Sequence of chain 10.C:
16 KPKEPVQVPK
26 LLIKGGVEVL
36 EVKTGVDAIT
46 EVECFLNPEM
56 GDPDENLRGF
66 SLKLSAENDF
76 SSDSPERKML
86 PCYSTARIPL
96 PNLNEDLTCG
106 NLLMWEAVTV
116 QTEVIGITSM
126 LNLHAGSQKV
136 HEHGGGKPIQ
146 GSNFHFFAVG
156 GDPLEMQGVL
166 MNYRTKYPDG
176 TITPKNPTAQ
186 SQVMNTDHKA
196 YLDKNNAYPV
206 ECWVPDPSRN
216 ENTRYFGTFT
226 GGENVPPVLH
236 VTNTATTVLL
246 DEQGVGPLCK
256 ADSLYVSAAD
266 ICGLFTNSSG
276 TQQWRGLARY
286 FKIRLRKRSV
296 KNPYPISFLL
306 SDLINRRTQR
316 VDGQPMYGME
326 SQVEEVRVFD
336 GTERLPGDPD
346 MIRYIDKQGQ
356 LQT

Binding-site contacts:
Ligand atom O9 contacts residue GLN278 of chain 10.C at 3.9 Å.
Ligand atom C6 contacts residue ASN272 of chain 10.C at 3.7 Å.
Ligand atom C10 contacts residue ASN272 of chain 10.C at 3.9 Å.
Ligand atom C7 contacts residue GLN278 of chain 10.C at 3.8 Å.
Ligand atom O1A contacts residue LYS68 of chain 10.C at 2.8 Å.
Ligand atom C10 contacts residue PHE75 of chain 10.D at 4.1 Å (hydrophobic).
Ligand atom O1B contacts residue SER274 of chain 10.C at 2.9 Å (h-bond).
Ligand atom C11 contacts residue PHE75 of chain 10.D at 3.3 Å (hydrophobic).
Ligand atom C11 contacts residue PHE65 of chain 10.C at 3.4 Å (hydrophobic).
Ligand atom C11 contacts residue SER274 of chain 10.C at 4.1 Å.
Ligand atom O8 contacts residue LYS68 of chain 10.C at 3.4 Å.
Ligand atom C11 contacts residue ASN272 of chain 10.C at 3.6 Å.
Ligand atom O10 contacts residue PHE75 of chain 10.D at 3.8 Å.
Ligand atom C10 contacts residue GLN278 of chain 10.C at 4.0 Å.
Ligand atom C1 contacts residue SER274 of chain 10.C at 4.1 Å.
Ligand atom C6 contacts residue LYS68 of chain 10.C at 4.2 Å.
Ligand atom O1B contacts residue THR276 of chain 10.C at 3.5 Å (h-bond).
Ligand atom O1A contacts residue ASN272 of chain 10.C at 3.6 Å (h-bond).
Ligand atom C11 contacts residue HIS138 of chain 10.B at 3.1 Å.
Ligand atom C9 contacts residue LYS68 of chain 10.C at 3.8 Å.
Ligand atom O9 contacts residue LYS68 of chain 10.C at 2.9 Å (salt-bridge).
Ligand atom O1B contacts residue LYS68 of chain 10.C at 3.9 Å.
Ligand atom C9 contacts residue LEU67 of chain 10.C at 4.1 Å (hydrophobic).
Ligand atom C11 contacts residue PHE270 of chain 10.C at 3.8 Å (hydrophobic).
Ligand atom C1 contacts residue ASN272 of chain 10.C at 4.1 Å.
Ligand atom N5 contacts residue GLN278 of chain 10.C at 3.7 Å.
Ligand atom C1 contacts residue THR276 of chain 10.C at 3.2 Å.
Ligand atom N5 contacts residue ASN272 of chain 10.C at 3.2 Å (h-bond).
Ligand atom C1 contacts residue LYS68 of chain 10.C at 3.6 Å.
Ligand atom O7 contacts residue LEU62 of chain 10.C at 4.0 Å.
Ligand atom C11 contacts residue GLN278 of chain 10.C at 3.5 Å.
Ligand atom O8 contacts residue THR276 of chain 10.C at 3.6 Å.
Ligand atom C11 contacts residue THR276 of chain 10.C at 3.3 Å.
Ligand atom O1A contacts residue THR276 of chain 10.C at 2.3 Å (h-bond).
Ligand atom O8 contacts residue GLN278 of chain 10.C at 3.4 Å (h-bond).
Ligand atom C8 contacts residue GLN278 of chain 10.C at 3.6 Å.
Ligand atom C5 contacts residue ASN272 of chain 10.C at 4.2 Å.
Ligand atom C9 contacts residue GLN278 of chain 10.C at 3.1 Å.
Ligand atom O9 contacts residue LEU67 of chain 10.C at 3.4 Å.
Ligand atom O8 contacts residue ASN272 of chain 10.C at 3.4 Å (h-bond).

Sequence of chain 10.B:
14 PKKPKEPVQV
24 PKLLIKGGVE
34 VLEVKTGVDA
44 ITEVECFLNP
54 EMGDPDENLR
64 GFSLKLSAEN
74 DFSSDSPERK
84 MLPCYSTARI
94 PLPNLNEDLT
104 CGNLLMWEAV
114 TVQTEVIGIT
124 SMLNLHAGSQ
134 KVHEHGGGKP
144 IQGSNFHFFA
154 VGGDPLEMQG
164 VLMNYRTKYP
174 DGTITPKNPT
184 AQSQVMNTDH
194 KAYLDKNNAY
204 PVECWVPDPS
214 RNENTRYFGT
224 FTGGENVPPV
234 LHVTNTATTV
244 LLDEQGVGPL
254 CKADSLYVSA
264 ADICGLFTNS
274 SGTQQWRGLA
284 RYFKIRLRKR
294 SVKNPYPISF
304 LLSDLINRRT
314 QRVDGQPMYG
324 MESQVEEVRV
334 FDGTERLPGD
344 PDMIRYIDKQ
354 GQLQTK

Sequence of chain 10.D:
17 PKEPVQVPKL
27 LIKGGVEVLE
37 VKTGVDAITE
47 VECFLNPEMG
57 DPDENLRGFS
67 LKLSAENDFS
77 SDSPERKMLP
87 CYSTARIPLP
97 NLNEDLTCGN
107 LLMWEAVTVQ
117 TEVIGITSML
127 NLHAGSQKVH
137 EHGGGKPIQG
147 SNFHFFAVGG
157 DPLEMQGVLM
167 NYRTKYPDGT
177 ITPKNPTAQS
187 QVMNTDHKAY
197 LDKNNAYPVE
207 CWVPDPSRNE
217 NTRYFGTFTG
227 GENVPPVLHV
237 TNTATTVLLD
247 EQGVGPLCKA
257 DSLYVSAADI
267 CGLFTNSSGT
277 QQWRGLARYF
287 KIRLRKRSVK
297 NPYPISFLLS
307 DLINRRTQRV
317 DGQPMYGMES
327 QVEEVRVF

This protein binds this small molecule.
Small molecule (SMILES): CC(=O)N[C@H]1[C@H]([C@H](O)[C@H](O)CO)O[C@@](O[C@H](CO)[C@@H](O)[C@@H]2O[C@@H](C(=O)O)C[C@H](O)[C@H]2NC(C)=O)(C(=O)O)C[C@@H]1O